This small molecule binds to this protein.
Small molecule (SMILES): CC(=O)N[C@@H]1[C@@H](O[C@H](C)C(=O)O)[C@H](O)[C@@H](CO)O[C@H]1O

Binding-site contacts:
Ligand atom O10 contacts residue ILE70 of chain 1.D at 4.0 Å.
Ligand atom C11 contacts residue GLY68 of chain 1.D at 3.3 Å.
Ligand atom C11 contacts residue GLY66 of chain 1.D at 3.8 Å.
Ligand atom C9 contacts residue GLY68 of chain 1.D at 3.7 Å.
Ligand atom O4 contacts residue ASN120 of chain 1.D at 3.0 Å (h-bond).
Ligand atom O4 contacts residue ASP96 of chain 1.D at 2.7 Å (salt-bridge).
Ligand atom O11 contacts residue ASN120 of chain 1.D at 3.8 Å.
Ligand atom O5 contacts residue SER119 of chain 1.D at 3.8 Å.
Ligand atom C11 contacts residue ASP96 of chain 1.D at 4.0 Å.
Ligand atom O3 contacts residue ALA67 of chain 1.D at 3.4 Å.
Ligand atom C4 contacts residue ASN120 of chain 1.D at 3.9 Å.
Ligand atom O7 contacts residue GLY68 of chain 1.D at 4.0 Å.
Ligand atom C4 contacts residue ALA67 of chain 1.D at 3.7 Å (hydrophobic).
Ligand atom O7 contacts residue ASN33 of chain 1.D at 3.0 Å (h-bond).
Ligand atom O6 contacts residue ALA67 of chain 1.D at 3.9 Å.
Ligand atom O5 contacts residue GLY118 of chain 1.D at 3.3 Å.
Ligand atom O3 contacts residue GLY68 of chain 1.D at 3.1 Å (h-bond).
Ligand atom C10 contacts residue ASN120 of chain 1.D at 4.1 Å.
Ligand atom C5 contacts residue SER119 of chain 1.D at 3.6 Å.
Ligand atom O1 contacts residue ASP142 of chain 1.D at 2.8 Å (salt-bridge).
Ligand atom O5 contacts residue ASP142 of chain 1.D at 4.0 Å.
Ligand atom C6 contacts residue GLY118 of chain 1.D at 3.9 Å.
Ligand atom C1 contacts residue SER119 of chain 1.D at 3.9 Å.
Ligand atom C3 contacts residue ALA67 of chain 1.D at 4.0 Å (hydrophobic).
Ligand atom C8 contacts residue PHE35 of chain 1.D at 4.1 Å (hydrophobic).
Ligand atom C1 contacts residue ASP142 of chain 1.D at 3.5 Å.
Ligand atom C6 contacts residue ASP96 of chain 1.D at 3.4 Å.
Ligand atom C7 contacts residue ASN33 of chain 1.D at 4.1 Å.
Ligand atom O1 contacts residue GLY137 of chain 1.D at 4.0 Å.
Ligand atom C6 contacts residue ILE114 of chain 1.D at 3.6 Å (hydrophobic).
Ligand atom O6 contacts residue ASP96 of chain 1.D at 3.2 Å (salt-bridge).
Ligand atom C9 contacts residue ASN120 of chain 1.D at 3.7 Å.
Ligand atom O11 contacts residue PRO135 of chain 1.D at 3.6 Å.
Ligand atom C5 contacts residue ASP96 of chain 1.D at 4.0 Å.
Ligand atom C11 contacts residue ALA67 of chain 1.D at 3.8 Å (hydrophobic).
Ligand atom C11 contacts residue CYS69 of chain 1.D at 3.3 Å (hydrophobic).
Ligand atom C11 contacts residue THR95 of chain 1.D at 3.7 Å.
Ligand atom C3 contacts residue ASN120 of chain 1.D at 3.9 Å.
Ligand atom C5 contacts residue GLY118 of chain 1.D at 4.0 Å.
Ligand atom C4 contacts residue ASP96 of chain 1.D at 3.3 Å.

Sequence of chain 1.D:
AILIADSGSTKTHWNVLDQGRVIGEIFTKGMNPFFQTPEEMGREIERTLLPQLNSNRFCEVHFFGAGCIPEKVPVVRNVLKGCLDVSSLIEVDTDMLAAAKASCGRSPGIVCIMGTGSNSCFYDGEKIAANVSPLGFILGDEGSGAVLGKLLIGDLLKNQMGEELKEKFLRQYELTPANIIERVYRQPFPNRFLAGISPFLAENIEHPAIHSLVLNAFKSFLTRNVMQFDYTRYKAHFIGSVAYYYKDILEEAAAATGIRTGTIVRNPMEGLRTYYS